Sequence of chain 1.A:
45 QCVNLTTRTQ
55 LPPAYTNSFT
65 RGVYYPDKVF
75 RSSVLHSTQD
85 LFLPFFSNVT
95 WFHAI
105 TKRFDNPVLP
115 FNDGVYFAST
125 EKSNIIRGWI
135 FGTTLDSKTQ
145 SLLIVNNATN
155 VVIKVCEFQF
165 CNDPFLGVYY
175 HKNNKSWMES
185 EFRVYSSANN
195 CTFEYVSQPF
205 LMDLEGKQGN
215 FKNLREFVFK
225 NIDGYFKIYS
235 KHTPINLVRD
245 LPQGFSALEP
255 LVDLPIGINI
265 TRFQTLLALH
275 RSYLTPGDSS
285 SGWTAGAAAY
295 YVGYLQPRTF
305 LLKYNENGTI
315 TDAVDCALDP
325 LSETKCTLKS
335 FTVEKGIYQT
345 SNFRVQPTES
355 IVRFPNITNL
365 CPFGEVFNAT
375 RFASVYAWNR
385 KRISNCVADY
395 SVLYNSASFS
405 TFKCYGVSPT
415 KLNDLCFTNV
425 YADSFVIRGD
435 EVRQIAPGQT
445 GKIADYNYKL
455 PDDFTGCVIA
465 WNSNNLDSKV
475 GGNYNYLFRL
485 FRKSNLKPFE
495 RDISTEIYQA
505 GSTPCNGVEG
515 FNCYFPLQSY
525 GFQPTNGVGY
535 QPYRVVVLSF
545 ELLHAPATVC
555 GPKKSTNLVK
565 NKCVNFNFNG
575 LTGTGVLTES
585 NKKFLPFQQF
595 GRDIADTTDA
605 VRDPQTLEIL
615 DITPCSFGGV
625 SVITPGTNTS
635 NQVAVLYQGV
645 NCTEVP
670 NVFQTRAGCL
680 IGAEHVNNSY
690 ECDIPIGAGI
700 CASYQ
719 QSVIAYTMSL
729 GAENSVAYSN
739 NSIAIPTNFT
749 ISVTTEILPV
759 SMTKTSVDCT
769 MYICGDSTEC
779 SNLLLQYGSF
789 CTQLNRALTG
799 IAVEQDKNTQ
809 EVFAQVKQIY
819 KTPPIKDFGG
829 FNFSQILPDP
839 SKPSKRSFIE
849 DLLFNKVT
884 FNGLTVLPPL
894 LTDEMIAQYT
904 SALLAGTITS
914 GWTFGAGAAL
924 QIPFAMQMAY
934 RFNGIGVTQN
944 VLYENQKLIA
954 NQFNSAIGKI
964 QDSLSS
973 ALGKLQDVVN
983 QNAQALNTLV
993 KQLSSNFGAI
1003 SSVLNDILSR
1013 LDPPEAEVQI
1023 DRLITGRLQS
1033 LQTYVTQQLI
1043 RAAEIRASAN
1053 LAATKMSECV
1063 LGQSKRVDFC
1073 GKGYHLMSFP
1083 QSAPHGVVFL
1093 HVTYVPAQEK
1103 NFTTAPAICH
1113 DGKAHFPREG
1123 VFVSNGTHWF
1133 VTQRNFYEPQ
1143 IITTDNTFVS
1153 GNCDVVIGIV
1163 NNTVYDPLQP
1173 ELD

A small-molecule ligand and the protein it binds are described below.
Small molecule (SMILES): CC(=O)N[C@@H]1[C@@H](O)[C@H](O)[C@@H](CO)O[C@H]1O

Binding-site contacts:
Ligand atom C6 contacts residue LEU611 of chain 1.A at 3.7 Å (hydrophobic).
Ligand atom C2 contacts residue ASN360 of chain 1.A at 2.5 Å.
Ligand atom O6 contacts residue LEU611 of chain 1.A at 4.5 Å.
Ligand atom C5 contacts residue ASN360 of chain 1.A at 3.7 Å.
Ligand atom C2 contacts residue GLN609 of chain 1.A at 4.3 Å.
Ligand atom C3 contacts residue ASN360 of chain 1.A at 3.8 Å.
Ligand atom O7 contacts residue ASN360 of chain 1.A at 3.7 Å.
Ligand atom C6 contacts residue PRO608 of chain 1.A at 4.1 Å (hydrophobic).
Ligand atom N2 contacts residue ASN360 of chain 1.A at 2.9 Å (h-bond).
Ligand atom O4 contacts residue GLN609 of chain 1.A at 4.0 Å.
Ligand atom O5 contacts residue GLN609 of chain 1.A at 3.8 Å.
Ligand atom C4 contacts residue GLN609 of chain 1.A at 3.3 Å.
Ligand atom C3 contacts residue GLN609 of chain 1.A at 4.3 Å.
Ligand atom C6 contacts residue GLN609 of chain 1.A at 3.5 Å.
Ligand atom O6 contacts residue PRO608 of chain 1.A at 4.2 Å.
Ligand atom O6 contacts residue ASN360 of chain 1.A at 4.0 Å.
Ligand atom C4 contacts residue ASN360 of chain 1.A at 4.2 Å.
Ligand atom C8 contacts residue ASN360 of chain 1.A at 3.8 Å.
Ligand atom C7 contacts residue ASN360 of chain 1.A at 3.2 Å.
Ligand atom C5 contacts residue GLN609 of chain 1.A at 3.7 Å.
Ligand atom C1 contacts residue ASN360 of chain 1.A at 1.4 Å.
Ligand atom O5 contacts residue ASN360 of chain 1.A at 2.4 Å (h-bond).